This protein binds this small molecule.
Small molecule (SMILES): CC(=O)N[C@H]1[C@H](O[C@H]2[C@H](O)[C@@H](NC(C)=O)CO[C@@H]2CO)O[C@H](CO)[C@@H](O[C@@H]2O[C@H](CO)[C@@H](O)[C@H](O)[C@@H]2O)[C@@H]1O

Sequence of chain 1.A:
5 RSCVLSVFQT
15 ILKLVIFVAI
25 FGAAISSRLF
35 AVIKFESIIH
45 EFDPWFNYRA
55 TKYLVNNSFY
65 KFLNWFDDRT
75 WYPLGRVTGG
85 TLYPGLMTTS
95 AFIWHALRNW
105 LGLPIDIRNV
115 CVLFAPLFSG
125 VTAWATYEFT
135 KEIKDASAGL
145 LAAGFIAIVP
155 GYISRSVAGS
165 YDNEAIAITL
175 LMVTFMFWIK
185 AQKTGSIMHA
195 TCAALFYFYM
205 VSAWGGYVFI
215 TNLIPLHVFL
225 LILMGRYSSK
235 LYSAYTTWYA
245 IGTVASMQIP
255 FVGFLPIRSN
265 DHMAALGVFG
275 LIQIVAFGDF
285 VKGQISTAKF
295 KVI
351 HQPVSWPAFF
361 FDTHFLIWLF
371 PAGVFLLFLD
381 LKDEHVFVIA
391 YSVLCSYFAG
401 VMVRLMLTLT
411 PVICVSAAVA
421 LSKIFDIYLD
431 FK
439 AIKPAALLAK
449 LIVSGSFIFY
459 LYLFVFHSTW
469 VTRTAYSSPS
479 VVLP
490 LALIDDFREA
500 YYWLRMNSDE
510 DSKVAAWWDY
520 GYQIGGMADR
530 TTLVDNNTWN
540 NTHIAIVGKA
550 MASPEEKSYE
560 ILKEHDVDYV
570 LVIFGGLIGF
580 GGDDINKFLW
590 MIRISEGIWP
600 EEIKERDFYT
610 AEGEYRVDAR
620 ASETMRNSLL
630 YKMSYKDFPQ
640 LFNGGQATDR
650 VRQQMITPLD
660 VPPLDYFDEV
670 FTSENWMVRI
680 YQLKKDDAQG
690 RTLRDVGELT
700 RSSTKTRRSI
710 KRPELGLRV

Binding-site contacts:
Ligand atom N2 contacts residue ASN336 of chain 1.B at 2.9 Å (h-bond).
Ligand atom C6 contacts residue GLU509 of chain 1.A at 4.0 Å.
Ligand atom O6 contacts residue VAL234 of chain 1.B at 4.1 Å.
Ligand atom C2 contacts residue ASN336 of chain 1.B at 2.5 Å.
Ligand atom C1 contacts residue MET505 of chain 1.A at 4.2 Å (hydrophobic).
Ligand atom O5 contacts residue ASN336 of chain 1.B at 2.4 Å (h-bond).
Ligand atom C1 contacts residue ASN336 of chain 1.B at 1.5 Å.
Ligand atom C5 contacts residue ASN336 of chain 1.B at 3.7 Å.
Ligand atom C8 contacts residue ASN336 of chain 1.B at 4.0 Å.
Ligand atom O6 contacts residue GLU256 of chain 1.B at 2.6 Å (salt-bridge).
Ligand atom C5 contacts residue GLU256 of chain 1.B at 3.9 Å.
Ligand atom C6 contacts residue GLU256 of chain 1.B at 3.5 Å.
Ligand atom O7 contacts residue ASN235 of chain 1.B at 4.3 Å.
Ligand atom O7 contacts residue MET505 of chain 1.A at 4.1 Å.
Ligand atom C3 contacts residue ASN336 of chain 1.B at 3.8 Å.
Ligand atom O7 contacts residue ARG504 of chain 1.A at 4.1 Å.
Ligand atom O7 contacts residue LEU307 of chain 1.B at 4.3 Å.
Ligand atom O6 contacts residue GLU509 of chain 1.A at 3.0 Å (salt-bridge).
Ligand atom C7 contacts residue MET505 of chain 1.A at 3.9 Å (hydrophobic).
Ligand atom C4 contacts residue GLU256 of chain 1.B at 4.2 Å.
Ligand atom C8 contacts residue ARG504 of chain 1.A at 3.9 Å.
Ligand atom C7 contacts residue ASN336 of chain 1.B at 3.6 Å.
Ligand atom C4 contacts residue ASN336 of chain 1.B at 4.3 Å.
Ligand atom O7 contacts residue ASN336 of chain 1.B at 4.5 Å.
Ligand atom N2 contacts residue MET505 of chain 1.A at 4.3 Å.
Ligand atom O5 contacts residue GLU256 of chain 1.B at 3.6 Å (salt-bridge).
Ligand atom C8 contacts residue MET505 of chain 1.A at 3.6 Å (hydrophobic).

Sequence of chain 1.B:
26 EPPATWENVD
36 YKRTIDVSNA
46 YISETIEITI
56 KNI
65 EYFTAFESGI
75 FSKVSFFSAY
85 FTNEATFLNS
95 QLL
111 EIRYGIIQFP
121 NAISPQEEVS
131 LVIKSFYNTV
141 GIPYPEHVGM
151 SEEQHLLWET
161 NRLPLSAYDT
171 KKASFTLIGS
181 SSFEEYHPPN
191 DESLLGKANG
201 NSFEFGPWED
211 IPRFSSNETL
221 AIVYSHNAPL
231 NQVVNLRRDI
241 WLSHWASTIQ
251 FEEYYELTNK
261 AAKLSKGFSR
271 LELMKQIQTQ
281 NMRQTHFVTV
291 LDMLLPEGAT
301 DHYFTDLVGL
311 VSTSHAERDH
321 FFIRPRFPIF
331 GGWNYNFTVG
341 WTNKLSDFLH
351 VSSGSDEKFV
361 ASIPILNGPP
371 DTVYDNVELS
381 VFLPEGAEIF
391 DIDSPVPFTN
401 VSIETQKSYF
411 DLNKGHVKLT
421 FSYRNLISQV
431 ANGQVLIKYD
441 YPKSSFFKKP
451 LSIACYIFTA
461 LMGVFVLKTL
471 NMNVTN